The protein below binds the small molecule below.
Small molecule (SMILES): CC(=O)N[C@@H]1[C@@H](O)[C@H](O)[C@@H](CO)O[C@H]1O

Binding-site contacts:
Ligand atom C5 contacts residue ASN324 of chain 1.A at 3.7 Å.
Ligand atom C8 contacts residue ASN324 of chain 1.A at 4.3 Å.
Ligand atom C2 contacts residue ASN324 of chain 1.A at 2.5 Å.
Ligand atom O5 contacts residue ASN324 of chain 1.A at 2.4 Å (h-bond).
Ligand atom O7 contacts residue ASN324 of chain 1.A at 3.5 Å (h-bond).
Ligand atom C1 contacts residue ASN324 of chain 1.A at 1.4 Å.
Ligand atom C7 contacts residue ASN324 of chain 1.A at 3.4 Å.
Ligand atom N2 contacts residue ASN324 of chain 1.A at 2.9 Å (h-bond).
Ligand atom C4 contacts residue ASN324 of chain 1.A at 4.2 Å.
Ligand atom C3 contacts residue ASN324 of chain 1.A at 3.8 Å.

Sequence of chain 1.A:
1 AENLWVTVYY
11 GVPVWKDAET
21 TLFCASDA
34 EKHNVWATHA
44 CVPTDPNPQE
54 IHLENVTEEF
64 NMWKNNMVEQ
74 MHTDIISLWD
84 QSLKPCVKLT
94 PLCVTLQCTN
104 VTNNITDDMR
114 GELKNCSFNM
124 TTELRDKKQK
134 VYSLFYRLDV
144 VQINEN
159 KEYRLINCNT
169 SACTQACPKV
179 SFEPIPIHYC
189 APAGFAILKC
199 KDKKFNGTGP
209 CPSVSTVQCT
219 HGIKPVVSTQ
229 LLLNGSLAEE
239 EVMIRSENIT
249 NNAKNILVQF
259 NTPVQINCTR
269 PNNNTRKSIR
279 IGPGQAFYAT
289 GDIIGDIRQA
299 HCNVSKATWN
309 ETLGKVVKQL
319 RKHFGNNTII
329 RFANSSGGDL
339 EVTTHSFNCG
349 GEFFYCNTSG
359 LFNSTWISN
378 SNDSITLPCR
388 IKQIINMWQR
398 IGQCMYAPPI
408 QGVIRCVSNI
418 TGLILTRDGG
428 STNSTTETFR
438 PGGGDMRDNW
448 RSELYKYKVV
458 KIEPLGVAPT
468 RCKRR